Sequence of chain 1.A:
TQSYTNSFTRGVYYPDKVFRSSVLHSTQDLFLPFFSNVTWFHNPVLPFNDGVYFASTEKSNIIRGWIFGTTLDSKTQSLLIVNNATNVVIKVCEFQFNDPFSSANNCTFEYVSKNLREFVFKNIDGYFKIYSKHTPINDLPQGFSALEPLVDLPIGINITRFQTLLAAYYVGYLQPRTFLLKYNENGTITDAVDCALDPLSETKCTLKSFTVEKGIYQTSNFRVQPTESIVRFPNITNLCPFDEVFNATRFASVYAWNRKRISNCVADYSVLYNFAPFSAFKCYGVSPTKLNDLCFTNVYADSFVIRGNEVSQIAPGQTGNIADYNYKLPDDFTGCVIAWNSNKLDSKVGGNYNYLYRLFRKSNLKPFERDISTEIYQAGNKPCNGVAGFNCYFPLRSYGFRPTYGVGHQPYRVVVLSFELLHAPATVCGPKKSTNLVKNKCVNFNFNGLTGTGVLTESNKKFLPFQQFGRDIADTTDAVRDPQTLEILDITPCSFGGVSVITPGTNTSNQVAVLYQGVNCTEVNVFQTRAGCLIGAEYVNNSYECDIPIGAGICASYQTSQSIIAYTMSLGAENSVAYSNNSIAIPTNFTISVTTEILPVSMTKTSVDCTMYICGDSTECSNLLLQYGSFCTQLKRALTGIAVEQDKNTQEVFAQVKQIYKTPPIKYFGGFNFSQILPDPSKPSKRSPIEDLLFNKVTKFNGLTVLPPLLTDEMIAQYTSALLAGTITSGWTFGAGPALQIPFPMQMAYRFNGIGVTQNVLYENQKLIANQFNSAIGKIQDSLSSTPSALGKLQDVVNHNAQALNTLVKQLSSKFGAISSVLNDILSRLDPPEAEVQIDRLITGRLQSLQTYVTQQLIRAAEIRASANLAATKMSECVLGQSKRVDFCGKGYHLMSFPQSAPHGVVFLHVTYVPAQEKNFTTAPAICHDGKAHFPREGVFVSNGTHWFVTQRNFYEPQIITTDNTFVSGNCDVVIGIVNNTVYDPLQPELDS

Binding-site contacts:
Ligand atom O5 contacts residue PHE1100 of chain 1.A at 3.7 Å.
Ligand atom C3 contacts residue ASN1095 of chain 1.A at 3.7 Å.
Ligand atom C7 contacts residue THR1097 of chain 1.A at 4.1 Å.
Ligand atom C3 contacts residue HIS1098 of chain 1.A at 3.9 Å.
Ligand atom C6 contacts residue PHE1100 of chain 1.A at 4.3 Å (hydrophobic).
Ligand atom C2 contacts residue ASN1095 of chain 1.A at 2.5 Å.
Ligand atom C7 contacts residue ASN1095 of chain 1.A at 3.5 Å.
Ligand atom C1 contacts residue ASN1095 of chain 1.A at 1.4 Å.
Ligand atom C3 contacts residue THR1097 of chain 1.A at 4.3 Å.
Ligand atom C8 contacts residue ASN1095 of chain 1.A at 3.3 Å.
Ligand atom C1 contacts residue HIS1098 of chain 1.A at 3.6 Å.
Ligand atom N2 contacts residue ASN1095 of chain 1.A at 3.1 Å (h-bond).
Ligand atom O7 contacts residue ASN1095 of chain 1.A at 4.3 Å.
Ligand atom C4 contacts residue HIS1098 of chain 1.A at 4.3 Å.
Ligand atom C2 contacts residue THR1097 of chain 1.A at 4.0 Å.
Ligand atom O7 contacts residue THR1097 of chain 1.A at 4.2 Å.
Ligand atom O5 contacts residue ASN1095 of chain 1.A at 2.5 Å (h-bond).
Ligand atom C1 contacts residue THR1097 of chain 1.A at 3.8 Å.
Ligand atom O6 contacts residue PHE1100 of chain 1.A at 4.1 Å.
Ligand atom C5 contacts residue PHE1100 of chain 1.A at 4.2 Å (hydrophobic).
Ligand atom O5 contacts residue HIS1098 of chain 1.A at 3.0 Å (h-bond).
Ligand atom C2 contacts residue HIS1098 of chain 1.A at 4.3 Å.
Ligand atom O4 contacts residue HIS1098 of chain 1.A at 4.3 Å.
Ligand atom C5 contacts residue HIS1098 of chain 1.A at 3.9 Å.
Ligand atom C4 contacts residue ASN1095 of chain 1.A at 4.0 Å.
Ligand atom C6 contacts residue ASN1095 of chain 1.A at 3.2 Å.
Ligand atom C5 contacts residue ASN1095 of chain 1.A at 3.3 Å.
Ligand atom N2 contacts residue THR1097 of chain 1.A at 3.3 Å.

This protein binds this small molecule.
Small molecule (SMILES): CC(=O)N[C@@H]1[C@@H](O)[C@H](O)[C@@H](CO)O[C@H]1O